Binding-site contacts:
Ligand atom OP1 contacts residue LYS68 of chain 1.D at 3.6 Å (salt-bridge).
Ligand atom C8 contacts residue LYS35 of chain 1.D at 3.7 Å.
Ligand atom N7 contacts residue LYS35 of chain 1.D at 3.6 Å.
Ligand atom N3 contacts residue ALA38 of chain 1.D at 3.5 Å.
Ligand atom OP1 contacts residue VAL65 of chain 1.D at 3.5 Å (h-bond).
Ligand atom P contacts residue GLY66 of chain 1.D at 3.6 Å.
Ligand atom OP1 contacts residue LYS68 of chain 1.D at 3.0 Å.
Ligand atom OP1 contacts residue LEU62 of chain 1.D at 3.7 Å.
Ligand atom P contacts residue NA1 of chain 1.H at 3.8 Å.
Ligand atom OP2 contacts residue VAL65 of chain 1.D at 3.8 Å.
Ligand atom O3' contacts residue VAL65 of chain 1.D at 3.8 Å.
Ligand atom OP1 contacts residue NA1 of chain 1.H at 2.8 Å (h-bond).
Ligand atom OP1 contacts residue LYS35 of chain 1.D at 3.7 Å.
Ligand atom P contacts residue LYS68 of chain 1.D at 3.8 Å.
Ligand atom P contacts residue LYS68 of chain 1.D at 3.5 Å.
Ligand atom O3' contacts residue GLY64 of chain 1.D at 3.5 Å.
Ligand atom C3' contacts residue LYS68 of chain 1.D at 3.8 Å.
Ligand atom P contacts residue GLY64 of chain 1.D at 3.9 Å.
Ligand atom P contacts residue ILE69 of chain 1.D at 3.9 Å.
Ligand atom OP3 contacts residue LYS35 of chain 1.D at 2.6 Å (salt-bridge).
Ligand atom C5' contacts residue TYR39 of chain 1.D at 3.4 Å (hydrophobic).
Ligand atom C5' contacts residue GLY66 of chain 1.D at 3.6 Å.
Ligand atom P contacts residue LYS35 of chain 1.D at 3.6 Å.
Ligand atom OP1 contacts residue GLY66 of chain 1.D at 2.7 Å (h-bond).
Ligand atom OP2 contacts residue LYS68 of chain 1.D at 3.0 Å.
Ligand atom O5' contacts residue GLY66 of chain 1.D at 3.5 Å.
Ligand atom P contacts residue VAL65 of chain 1.D at 3.9 Å.
Ligand atom OP2 contacts residue LYS68 of chain 1.D at 2.9 Å.
Ligand atom C4' contacts residue GLY64 of chain 1.D at 3.4 Å.
Ligand atom O3' contacts residue ILE69 of chain 1.D at 3.5 Å.
Ligand atom OP1 contacts residue PRO63 of chain 1.D at 3.7 Å.
Ligand atom OP2 contacts residue GLY66 of chain 1.D at 3.9 Å.
Ligand atom OP1 contacts residue ILE69 of chain 1.D at 3.0 Å (h-bond).
Ligand atom OP2 contacts residue NA1 of chain 1.H at 3.9 Å.
Ligand atom OP1 contacts residue THR67 of chain 1.D at 3.7 Å.
Ligand atom O4' contacts residue ALA38 of chain 1.D at 3.8 Å.
Ligand atom OP2 contacts residue THR67 of chain 1.D at 3.8 Å.
Ligand atom OP1 contacts residue GLY64 of chain 1.D at 2.9 Å (h-bond).
Ligand atom C5' contacts residue GLY64 of chain 1.D at 3.3 Å.
Ligand atom C3' contacts residue GLY66 of chain 1.D at 3.9 Å.

The small molecule below binds the protein below.
Small molecule (SMILES): Cc1cn([C@H]2C[C@H](O[P](=O)(O)OC[C@H]3O[C@@H](n4ccc(N)nc4=O)C[C@@H]3O[P](=O)(O)OC[C@H]3O[C@@H](n4cnc5c(=O)nc(N)[nH]c54)C[C@@H]3O[P](=O)(O)OC[C@H]3O[C@@H](n4cnc5c(=O)nc(N)[nH]c54)C[C@@H]3O)[C@@H](CO[P](=O)(O)O[C@H]3C[C@H](n4cnc5c(=O)nc(N)[nH]c54)O[C@@H]3COP(=O)(O)O)O2)c(=O)[nH]c1=O

Sequence of chain 1.D:
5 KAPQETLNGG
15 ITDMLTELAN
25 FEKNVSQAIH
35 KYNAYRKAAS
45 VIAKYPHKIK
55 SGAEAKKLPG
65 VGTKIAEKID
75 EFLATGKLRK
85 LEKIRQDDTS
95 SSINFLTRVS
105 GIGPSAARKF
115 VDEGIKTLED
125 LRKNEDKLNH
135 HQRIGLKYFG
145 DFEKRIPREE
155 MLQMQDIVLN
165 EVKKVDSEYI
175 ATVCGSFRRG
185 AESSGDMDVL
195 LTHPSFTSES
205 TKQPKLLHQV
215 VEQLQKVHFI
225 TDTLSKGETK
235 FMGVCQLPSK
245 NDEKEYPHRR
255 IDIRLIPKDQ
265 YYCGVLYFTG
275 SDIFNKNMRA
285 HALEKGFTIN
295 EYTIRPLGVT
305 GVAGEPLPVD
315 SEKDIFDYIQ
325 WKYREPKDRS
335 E